Binding-site contacts:
Ligand atom C3 contacts residue ASN72 of chain 35.G at 4.0 Å.
Ligand atom N2 contacts residue ASN72 of chain 35.G at 3.2 Å (h-bond).
Ligand atom O7 contacts residue GLN81 of chain 35.G at 3.9 Å.
Ligand atom C8 contacts residue GLN81 of chain 35.G at 3.2 Å.
Ligand atom C7 contacts residue GLN81 of chain 35.G at 3.8 Å.
Ligand atom O5 contacts residue ASN72 of chain 35.G at 2.4 Å (h-bond).
Ligand atom C6 contacts residue THR74 of chain 35.G at 3.7 Å.
Ligand atom O7 contacts residue ASN72 of chain 35.G at 3.3 Å (h-bond).
Ligand atom C1 contacts residue ASN72 of chain 35.G at 1.5 Å.
Ligand atom C2 contacts residue ASN72 of chain 35.G at 2.6 Å.
Ligand atom C5 contacts residue ASN72 of chain 35.G at 3.7 Å.
Ligand atom N2 contacts residue GLN81 of chain 35.G at 4.3 Å.
Ligand atom C4 contacts residue ASN72 of chain 35.G at 4.3 Å.
Ligand atom C5 contacts residue THR74 of chain 35.G at 3.9 Å.
Ligand atom C7 contacts residue ASN72 of chain 35.G at 3.5 Å.
Ligand atom O5 contacts residue THR74 of chain 35.G at 4.0 Å.
Ligand atom C1 contacts residue ALA79 of chain 35.G at 4.3 Å (hydrophobic).

Sequence of chain 35.G:
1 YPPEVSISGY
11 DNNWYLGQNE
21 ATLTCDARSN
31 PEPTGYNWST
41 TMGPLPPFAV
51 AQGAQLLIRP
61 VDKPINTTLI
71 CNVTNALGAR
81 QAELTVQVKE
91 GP

A small-molecule ligand and the protein it binds are described below.
Small molecule (SMILES): CC(=O)N[C@@H]1[C@@H](O)[C@H](O)[C@@H](CO)O[C@H]1O